This small molecule binds to this protein.
Small molecule (SMILES): C[C@H](N)C(=O)N[C@@H](CCC(=O)O)C(=O)N[C@@H](C)C(=O)NCC(=O)N[C@@H](CC(=O)O)C(=O)NCC=O

Binding-site contacts:
Ligand atom O contacts residue ALA247 of chain 2.A at 3.1 Å (h-bond).
Ligand atom O contacts residue HIS240 of chain 2.A at 3.7 Å.
Ligand atom CB contacts residue HIS240 of chain 2.A at 3.1 Å.
Ligand atom N contacts residue ALA133 of chain 2.A at 3.8 Å.
Ligand atom C contacts residue GLY135 of chain 2.A at 3.8 Å.
Ligand atom CA contacts residue MET136 of chain 2.A at 3.7 Å (hydrophobic).
Ligand atom CA contacts residue LYS134 of chain 2.A at 3.1 Å.
Ligand atom CA contacts residue HIS240 of chain 2.A at 3.0 Å.
Ligand atom N contacts residue HIS240 of chain 2.A at 3.1 Å (h-bond).
Ligand atom C contacts residue LYS137 of chain 2.A at 3.1 Å.
Ligand atom O contacts residue GLY132 of chain 2.A at 3.2 Å (h-bond).
Ligand atom O contacts residue GLY135 of chain 2.A at 3.5 Å.
Ligand atom CA contacts residue GLY135 of chain 2.A at 3.7 Å.
Ligand atom O contacts residue PRO237 of chain 2.A at 3.9 Å.
Ligand atom CA contacts residue ALA247 of chain 2.A at 3.8 Å (hydrophobic).
Ligand atom C contacts residue THR111 of chain 2.A at 3.9 Å.
Ligand atom CA contacts residue LYS137 of chain 2.A at 3.6 Å.
Ligand atom CB contacts residue ALA133 of chain 2.A at 3.5 Å (hydrophobic).
Ligand atom O contacts residue MET112 of chain 2.A at 3.2 Å.
Ligand atom O contacts residue LYS137 of chain 2.A at 3.9 Å.
Ligand atom CA contacts residue PRO239 of chain 2.A at 3.9 Å (hydrophobic).
Ligand atom OE1 contacts residue LYS241 of chain 2.A at 3.6 Å (salt-bridge).
Ligand atom O contacts residue THR111 of chain 2.A at 2.9 Å (h-bond).
Ligand atom N contacts residue LYS134 of chain 2.A at 3.5 Å (salt-bridge).
Ligand atom OE2 contacts residue PRO239 of chain 2.A at 3.1 Å (h-bond).
Ligand atom OE2 contacts residue HIS240 of chain 2.A at 3.6 Å.
Ligand atom CB contacts residue HIS240 of chain 2.A at 3.5 Å.
Ligand atom C contacts residue ALA247 of chain 2.A at 2.9 Å (hydrophobic).
Ligand atom OD1 contacts residue PRO239 of chain 2.A at 3.2 Å.
Ligand atom CG contacts residue HIS240 of chain 2.A at 3.5 Å.
Ligand atom N contacts residue GLY135 of chain 2.A at 3.8 Å.
Ligand atom CA contacts residue GLY132 of chain 2.A at 3.4 Å.
Ligand atom C contacts residue MET136 of chain 2.A at 2.9 Å (hydrophobic).
Ligand atom O contacts residue MET136 of chain 2.A at 2.6 Å (h-bond).
Ligand atom N contacts residue PRO239 of chain 2.A at 3.5 Å.
Ligand atom C contacts residue HIS240 of chain 2.A at 3.4 Å.
Ligand atom N contacts residue PRO239 of chain 2.A at 3.3 Å.
Ligand atom CG contacts residue PRO239 of chain 2.A at 3.2 Å (hydrophobic).
Ligand atom CD contacts residue HIS240 of chain 2.A at 3.8 Å.
Ligand atom CB contacts residue PRO239 of chain 2.A at 3.6 Å (hydrophobic).

Sequence of chain 2.A:
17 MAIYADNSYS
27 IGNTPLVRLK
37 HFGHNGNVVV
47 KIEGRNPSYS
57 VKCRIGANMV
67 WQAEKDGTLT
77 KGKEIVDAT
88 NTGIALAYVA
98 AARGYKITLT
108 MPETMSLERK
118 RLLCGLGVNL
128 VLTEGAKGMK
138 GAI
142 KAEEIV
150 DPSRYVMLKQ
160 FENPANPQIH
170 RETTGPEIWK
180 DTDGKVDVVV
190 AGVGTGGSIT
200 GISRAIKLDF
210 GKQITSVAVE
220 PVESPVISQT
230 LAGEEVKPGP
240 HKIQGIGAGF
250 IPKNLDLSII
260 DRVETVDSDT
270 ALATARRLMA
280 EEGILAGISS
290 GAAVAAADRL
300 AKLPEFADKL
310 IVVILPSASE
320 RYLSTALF